This small molecule binds to this protein.
Small molecule (SMILES): O=C(O)C1=C[C@@H](OP(=O)(O)O)[C@@H](O)[C@H](O)C1

Binding-site contacts:
Ligand atom C1 contacts residue SKM1 of chain 1.K at 0.1 Å.
Ligand atom C3 contacts residue PO41 of chain 1.G at 2.9 Å.
Ligand atom O5 contacts residue SKM1 of chain 1.K at 0.1 Å (h-bond).
Ligand atom O6 contacts residue PO41 of chain 1.G at 0.5 Å (h-bond).
Ligand atom O3 contacts residue SKM1 of chain 1.K at 0.2 Å (h-bond).
Ligand atom C7 contacts residue SKM1 of chain 1.K at 0.2 Å.
Ligand atom C7 contacts residue ARG29 of chain 1.A at 3.5 Å.
Ligand atom O7 contacts residue PO41 of chain 1.G at 0.3 Å (h-bond).
Ligand atom O1 contacts residue LYS345 of chain 1.A at 3.1 Å (salt-bridge).
Ligand atom O8 contacts residue LYS345 of chain 1.A at 3.3 Å (salt-bridge).
Ligand atom O8 contacts residue PO41 of chain 1.G at 0.2 Å (h-bond).
Ligand atom O4 contacts residue GLN172 of chain 1.A at 3.4 Å.
Ligand atom P1 contacts residue SKM1 of chain 1.K at 2.0 Å.
Ligand atom O3 contacts residue ASP318 of chain 1.A at 2.7 Å (salt-bridge).
Ligand atom O2 contacts residue SKM1 of chain 1.K at 0.3 Å (h-bond).
Ligand atom O1 contacts residue PO41 of chain 1.G at 2.3 Å (h-bond).
Ligand atom O4 contacts residue ARG29 of chain 1.A at 2.7 Å (salt-bridge).
Ligand atom O2 contacts residue ASP318 of chain 1.A at 2.7 Å (salt-bridge).
Ligand atom C2 contacts residue SKM1 of chain 1.K at 0.2 Å.
Ligand atom O6 contacts residue GLN172 of chain 1.A at 2.8 Å (h-bond).
Ligand atom O7 contacts residue LYS345 of chain 1.A at 3.4 Å (salt-bridge).
Ligand atom C6 contacts residue SKM1 of chain 1.K at 0.2 Å.
Ligand atom C5 contacts residue SKM1 of chain 1.K at 0.1 Å.
Ligand atom P1 contacts residue PO41 of chain 1.G at 0.9 Å.
Ligand atom O5 contacts residue ARG29 of chain 1.A at 2.8 Å (salt-bridge).
Ligand atom C3 contacts residue SKM1 of chain 1.K at 0.2 Å.
Ligand atom O1 contacts residue SKM1 of chain 1.K at 0.4 Å (h-bond).
Ligand atom O3 contacts residue GPJ1 of chain 1.J at 2.9 Å (h-bond).
Ligand atom C6 contacts residue SER25 of chain 1.A at 3.4 Å.
Ligand atom C4 contacts residue SKM1 of chain 1.K at 0.2 Å.
Ligand atom O6 contacts residue SER170 of chain 1.A at 2.8 Å (h-bond).
Ligand atom O5 contacts residue SER25 of chain 1.A at 2.6 Å (h-bond).
Ligand atom C4 contacts residue ASP318 of chain 1.A at 3.4 Å.
Ligand atom O8 contacts residue SKM1 of chain 1.K at 2.7 Å (h-bond).
Ligand atom O6 contacts residue ALA171 of chain 1.A at 3.2 Å (h-bond).
Ligand atom O2 contacts residue LYS345 of chain 1.A at 2.7 Å (salt-bridge).
Ligand atom O4 contacts residue SKM1 of chain 1.K at 0.3 Å (h-bond).
Ligand atom O6 contacts residue SKM1 of chain 1.K at 2.9 Å (h-bond).
Ligand atom O7 contacts residue SKM1 of chain 1.K at 2.7 Å (h-bond).
Ligand atom O1 contacts residue GLN172 of chain 1.A at 3.2 Å (h-bond).

Sequence of chain 1.A:
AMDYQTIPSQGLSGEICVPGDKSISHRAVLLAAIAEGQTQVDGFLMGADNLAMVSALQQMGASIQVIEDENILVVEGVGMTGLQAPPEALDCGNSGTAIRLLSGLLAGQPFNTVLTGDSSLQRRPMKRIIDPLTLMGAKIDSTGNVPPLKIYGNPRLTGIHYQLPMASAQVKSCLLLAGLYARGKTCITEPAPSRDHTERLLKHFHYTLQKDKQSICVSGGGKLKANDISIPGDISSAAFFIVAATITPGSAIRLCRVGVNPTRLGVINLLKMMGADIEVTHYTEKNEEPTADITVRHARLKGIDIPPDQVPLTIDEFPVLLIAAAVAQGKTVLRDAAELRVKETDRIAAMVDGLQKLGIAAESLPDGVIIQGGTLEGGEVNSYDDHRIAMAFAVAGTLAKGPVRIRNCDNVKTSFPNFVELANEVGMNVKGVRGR